Sequence of chain 2.A:
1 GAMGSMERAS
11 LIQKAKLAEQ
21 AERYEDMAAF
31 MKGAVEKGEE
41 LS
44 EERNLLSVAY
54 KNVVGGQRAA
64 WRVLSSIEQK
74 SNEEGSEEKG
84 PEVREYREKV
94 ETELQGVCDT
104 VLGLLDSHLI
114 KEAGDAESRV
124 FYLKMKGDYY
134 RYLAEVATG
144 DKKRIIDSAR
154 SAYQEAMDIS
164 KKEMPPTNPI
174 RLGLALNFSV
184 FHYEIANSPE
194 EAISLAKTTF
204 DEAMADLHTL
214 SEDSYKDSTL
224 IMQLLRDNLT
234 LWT

A protein and the small-molecule ligand that binds it are described below.
Small molecule (SMILES): C[C@@H](OP(=O)(O)O)[C@H](NC(=O)[C@H](CCCCN)NC(=O)[C@@H](N)Cc1ccccc1)C(=O)N[C@@H](CCC(=O)O)C(=O)NCC(=O)N1CCC[C@H]1C(=O)N[C@H](C=O)CC(=O)O

Binding-site contacts:
Ligand atom N contacts residue ASN180 of chain 2.A at 2.9 Å (h-bond).
Ligand atom CB contacts residue ASN180 of chain 2.A at 3.2 Å.
Ligand atom CG contacts residue TRP235 of chain 2.A at 3.6 Å (hydrophobic).
Ligand atom O1P contacts residue ARG61 of chain 2.A at 2.9 Å (salt-bridge).
Ligand atom O contacts residue ASN231 of chain 2.A at 2.9 Å (h-bond).
Ligand atom CG contacts residue ASN55 of chain 2.A at 3.5 Å.
Ligand atom CA contacts residue ASN231 of chain 2.A at 3.5 Å.
Ligand atom O2P contacts residue ARG61 of chain 2.A at 3.0 Å (salt-bridge).
Ligand atom CB contacts residue ASN231 of chain 2.A at 3.6 Å.
Ligand atom CZ contacts residue TRP235 of chain 2.A at 3.2 Å (hydrophobic).
Ligand atom CE2 contacts residue GLU187 of chain 2.A at 3.7 Å.
Ligand atom CZ contacts residue TYR186 of chain 2.A at 3.4 Å (hydrophobic).
Ligand atom N contacts residue ASN231 of chain 2.A at 2.8 Å (h-bond).
Ligand atom CD2 contacts residue GLU187 of chain 2.A at 2.6 Å.
Ligand atom CB contacts residue ASN231 of chain 2.A at 3.7 Å.
Ligand atom CD1 contacts residue TRP235 of chain 2.A at 3.2 Å (hydrophobic).
Ligand atom CE2 contacts residue TYR186 of chain 2.A at 3.3 Å (hydrophobic).
Ligand atom O contacts residue LYS54 of chain 2.A at 2.4 Å (salt-bridge).
Ligand atom CB contacts residue GLU187 of chain 2.A at 3.2 Å.
Ligand atom C contacts residue ASN231 of chain 2.A at 3.6 Å.
Ligand atom O contacts residue ASN55 of chain 2.A at 3.4 Å (h-bond).
Ligand atom CD1 contacts residue LEU234 of chain 2.A at 3.5 Å (hydrophobic).
Ligand atom C contacts residue ASN180 of chain 2.A at 3.6 Å.
Ligand atom OE1 contacts residue LYS127 of chain 2.A at 2.9 Å (salt-bridge).
Ligand atom O2P contacts residue LYS54 of chain 2.A at 2.8 Å (salt-bridge).
Ligand atom CE1 contacts residue TRP235 of chain 2.A at 3.1 Å (hydrophobic).
Ligand atom C contacts residue LEU179 of chain 2.A at 3.6 Å (hydrophobic).
Ligand atom CB contacts residue ASN180 of chain 2.A at 3.5 Å.
Ligand atom O3P contacts residue TYR135 of chain 2.A at 2.7 Å (h-bond).
Ligand atom O contacts residue LYS54 of chain 2.A at 3.5 Å (salt-bridge).
Ligand atom CA contacts residue ASN180 of chain 2.A at 3.4 Å.
Ligand atom CG contacts residue GLU187 of chain 2.A at 3.2 Å.
Ligand atom O3P contacts residue ARG134 of chain 2.A at 2.9 Å (salt-bridge).
Ligand atom NZ contacts residue ASP230 of chain 2.A at 2.7 Å (salt-bridge).
Ligand atom O3P contacts residue LYS54 of chain 2.A at 3.5 Å.
Ligand atom N contacts residue LEU179 of chain 2.A at 3.5 Å.
Ligand atom O1P contacts residue ARG134 of chain 2.A at 2.9 Å (salt-bridge).
Ligand atom CE2 contacts residue TRP235 of chain 2.A at 3.6 Å (hydrophobic).
Ligand atom O contacts residue VAL183 of chain 2.A at 3.4 Å.
Ligand atom O contacts residue LEU179 of chain 2.A at 3.6 Å.